Sequence of chain 1.A:
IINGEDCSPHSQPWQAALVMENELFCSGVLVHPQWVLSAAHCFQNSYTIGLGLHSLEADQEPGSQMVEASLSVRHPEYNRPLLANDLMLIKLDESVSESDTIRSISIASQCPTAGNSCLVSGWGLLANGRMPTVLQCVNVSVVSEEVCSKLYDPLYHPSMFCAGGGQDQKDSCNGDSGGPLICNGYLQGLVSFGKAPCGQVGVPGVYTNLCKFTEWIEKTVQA

Binding-site contacts:
Ligand atom C3 contacts residue SER172 of chain 1.A at 4.0 Å.
Ligand atom N2 contacts residue ASP171 of chain 1.A at 3.1 Å (salt-bridge).
Ligand atom N3 contacts residue SER172 of chain 1.A at 3.2 Å (h-bond).
Ligand atom C1 contacts residue CYS173 of chain 1.A at 4.0 Å (hydrophobic).
Ligand atom C1 contacts residue SER177 of chain 1.A at 3.9 Å.
Ligand atom N3 contacts residue GLY194 of chain 1.A at 4.1 Å.
Ligand atom N1 contacts residue SER177 of chain 1.A at 3.0 Å (h-bond).
Ligand atom C4 contacts residue SER172 of chain 1.A at 4.0 Å.
Ligand atom C2 contacts residue PHE193 of chain 1.A at 3.9 Å (hydrophobic).
Ligand atom C3 contacts residue GLY194 of chain 1.A at 4.2 Å.
Ligand atom N2 contacts residue LYS195 of chain 1.A at 3.9 Å.
Ligand atom C4 contacts residue CYS173 of chain 1.A at 3.8 Å (hydrophobic).
Ligand atom C7 contacts residue GLY194 of chain 1.A at 3.8 Å.
Ligand atom C1 contacts residue ASN174 of chain 1.A at 4.0 Å.
Ligand atom N3 contacts residue GLY205 of chain 1.A at 3.6 Å.
Ligand atom C5 contacts residue CYS198 of chain 1.A at 4.0 Å (hydrophobic).
Ligand atom N2 contacts residue SER172 of chain 1.A at 3.2 Å (h-bond).
Ligand atom C5 contacts residue GLY194 of chain 1.A at 3.9 Å.
Ligand atom C2 contacts residue CYS173 of chain 1.A at 3.9 Å (hydrophobic).
Ligand atom C5 contacts residue CYS173 of chain 1.A at 3.9 Å (hydrophobic).
Ligand atom C7 contacts residue CYS173 of chain 1.A at 4.1 Å (hydrophobic).
Ligand atom C3 contacts residue CYS173 of chain 1.A at 4.2 Å (hydrophobic).
Ligand atom C3 contacts residue VAL191 of chain 1.A at 3.6 Å (hydrophobic).
Ligand atom C2 contacts residue SER192 of chain 1.A at 3.9 Å.
Ligand atom C6 contacts residue CYS173 of chain 1.A at 3.9 Å (hydrophobic).
Ligand atom N2 contacts residue CYS198 of chain 1.A at 3.6 Å (h-bond).
Ligand atom C7 contacts residue SER172 of chain 1.A at 3.2 Å.
Ligand atom C7 contacts residue ASP171 of chain 1.A at 3.7 Å.
Ligand atom C3 contacts residue PHE193 of chain 1.A at 3.8 Å (hydrophobic).
Ligand atom N3 contacts residue PHE193 of chain 1.A at 3.7 Å.
Ligand atom N1 contacts residue ASN174 of chain 1.A at 4.0 Å.
Ligand atom C4 contacts residue PHE193 of chain 1.A at 3.8 Å (hydrophobic).
Ligand atom N2 contacts residue GLY194 of chain 1.A at 3.9 Å.
Ligand atom N3 contacts residue ASP171 of chain 1.A at 3.0 Å (salt-bridge).
Ligand atom C7 contacts residue PHE193 of chain 1.A at 4.0 Å (hydrophobic).
Ligand atom C2 contacts residue VAL191 of chain 1.A at 3.6 Å (hydrophobic).
Ligand atom C4 contacts residue GLY194 of chain 1.A at 3.7 Å.
Ligand atom C2 contacts residue SER177 of chain 1.A at 3.9 Å.
Ligand atom C6 contacts residue ASN174 of chain 1.A at 3.6 Å.
Ligand atom C5 contacts residue ASN174 of chain 1.A at 4.0 Å.

A small-molecule ligand and the protein it binds are described below.
Small molecule (SMILES): NC(=[NH2+])c1ccc(N)cc1